Binding-site contacts:
Ligand atom C21 contacts residue PHE133 of chain 1.E at 4.2 Å (hydrophobic).
Ligand atom C12 contacts residue PHE133 of chain 1.E at 4.1 Å (hydrophobic).
Ligand atom C1 contacts residue PHE172 of chain 1.E at 4.2 Å (hydrophobic).
Ligand atom C9 contacts residue PHE172 of chain 1.E at 4.2 Å (hydrophobic).
Ligand atom C22 contacts residue PHE133 of chain 1.E at 3.9 Å (hydrophobic).
Ligand atom C13 contacts residue PHE133 of chain 1.E at 4.5 Å (hydrophobic).
Ligand atom C7 contacts residue ALA130 of chain 1.E at 4.4 Å (hydrophobic).
Ligand atom C20 contacts residue PHE133 of chain 1.E at 4.2 Å (hydrophobic).
Ligand atom C17 contacts residue PHE133 of chain 1.E at 3.7 Å (hydrophobic).

This small molecule binds to this protein.
Small molecule (SMILES): CC(C)CCC[C@@H](C)[C@H]1CC[C@H]2[C@@H]3CC=C4C[C@@H](O)CC[C@]4(C)[C@H]3CC[C@]12C

Sequence of chain 1.E:
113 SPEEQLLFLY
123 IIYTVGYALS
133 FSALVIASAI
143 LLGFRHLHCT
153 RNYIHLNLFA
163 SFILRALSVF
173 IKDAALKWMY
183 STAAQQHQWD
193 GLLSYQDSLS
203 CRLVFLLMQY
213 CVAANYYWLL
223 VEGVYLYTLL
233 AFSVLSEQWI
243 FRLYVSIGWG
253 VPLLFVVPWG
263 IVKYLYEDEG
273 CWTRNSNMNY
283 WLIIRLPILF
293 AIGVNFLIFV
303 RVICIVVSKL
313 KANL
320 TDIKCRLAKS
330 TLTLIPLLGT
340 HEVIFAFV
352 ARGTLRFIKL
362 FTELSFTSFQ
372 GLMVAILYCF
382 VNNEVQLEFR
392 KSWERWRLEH